Binding-site contacts:
Ligand atom C7 contacts residue THR236 of chain 1.C at 3.7 Å.
Ligand atom C8 contacts residue ASN234 of chain 1.C at 4.2 Å.
Ligand atom C3 contacts residue THR236 of chain 1.C at 4.4 Å.
Ligand atom N2 contacts residue THR236 of chain 1.C at 3.4 Å (h-bond).
Ligand atom N2 contacts residue THR108 of chain 1.C at 3.9 Å.
Ligand atom O3 contacts residue THR236 of chain 1.C at 4.1 Å.
Ligand atom C1 contacts residue THR108 of chain 1.C at 4.4 Å.
Ligand atom C8 contacts residue THR236 of chain 1.C at 3.3 Å.

Sequence of chain 1.C:
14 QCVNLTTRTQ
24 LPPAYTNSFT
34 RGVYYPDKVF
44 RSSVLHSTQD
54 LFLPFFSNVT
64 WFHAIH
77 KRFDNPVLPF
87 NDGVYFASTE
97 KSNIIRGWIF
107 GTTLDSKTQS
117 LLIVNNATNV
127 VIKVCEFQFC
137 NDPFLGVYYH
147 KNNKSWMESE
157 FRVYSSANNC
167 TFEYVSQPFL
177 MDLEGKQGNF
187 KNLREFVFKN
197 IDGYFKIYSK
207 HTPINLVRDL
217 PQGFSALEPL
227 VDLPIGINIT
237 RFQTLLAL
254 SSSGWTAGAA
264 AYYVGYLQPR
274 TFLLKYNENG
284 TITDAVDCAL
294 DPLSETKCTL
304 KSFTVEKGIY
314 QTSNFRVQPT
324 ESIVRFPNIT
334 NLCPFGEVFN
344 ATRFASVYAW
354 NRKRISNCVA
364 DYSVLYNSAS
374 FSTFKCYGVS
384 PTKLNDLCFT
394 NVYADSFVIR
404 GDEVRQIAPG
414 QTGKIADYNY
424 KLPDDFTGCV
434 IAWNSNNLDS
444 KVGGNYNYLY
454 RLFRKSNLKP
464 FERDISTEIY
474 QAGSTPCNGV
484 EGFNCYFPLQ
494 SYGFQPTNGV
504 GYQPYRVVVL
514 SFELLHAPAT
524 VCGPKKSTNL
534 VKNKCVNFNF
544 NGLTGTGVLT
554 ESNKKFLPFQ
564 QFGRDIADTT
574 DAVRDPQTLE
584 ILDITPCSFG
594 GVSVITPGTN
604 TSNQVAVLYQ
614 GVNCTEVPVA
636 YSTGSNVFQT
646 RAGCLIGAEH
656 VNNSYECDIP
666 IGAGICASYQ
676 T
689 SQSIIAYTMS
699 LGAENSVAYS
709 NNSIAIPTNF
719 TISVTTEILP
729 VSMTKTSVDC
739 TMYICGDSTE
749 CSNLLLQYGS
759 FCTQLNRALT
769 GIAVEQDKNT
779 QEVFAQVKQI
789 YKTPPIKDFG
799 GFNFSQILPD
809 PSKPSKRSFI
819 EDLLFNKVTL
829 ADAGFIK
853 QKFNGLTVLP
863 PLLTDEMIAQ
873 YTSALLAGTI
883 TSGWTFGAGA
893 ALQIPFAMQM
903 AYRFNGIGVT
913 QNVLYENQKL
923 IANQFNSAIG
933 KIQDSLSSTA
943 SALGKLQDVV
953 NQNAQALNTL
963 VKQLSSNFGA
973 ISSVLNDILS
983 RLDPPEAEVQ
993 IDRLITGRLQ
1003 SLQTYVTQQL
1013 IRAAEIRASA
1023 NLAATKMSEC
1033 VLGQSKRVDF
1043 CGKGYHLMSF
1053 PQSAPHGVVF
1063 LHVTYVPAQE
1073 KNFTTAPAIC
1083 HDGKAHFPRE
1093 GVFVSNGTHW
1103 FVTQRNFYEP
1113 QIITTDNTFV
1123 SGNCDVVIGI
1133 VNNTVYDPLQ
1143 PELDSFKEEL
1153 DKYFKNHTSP

This protein binds this small molecule.
Small molecule (SMILES): CC(=O)N[C@@H]1[C@@H](O)[C@H](O)[C@@H](CO)O[C@H]1O